A protein and the small-molecule ligand that binds it are described below.
Small molecule (SMILES): CC(=O)N[C@@H]1[C@@H](O)[C@H](O)[C@@H](CO)O[C@H]1O

Sequence of chain 2.A:
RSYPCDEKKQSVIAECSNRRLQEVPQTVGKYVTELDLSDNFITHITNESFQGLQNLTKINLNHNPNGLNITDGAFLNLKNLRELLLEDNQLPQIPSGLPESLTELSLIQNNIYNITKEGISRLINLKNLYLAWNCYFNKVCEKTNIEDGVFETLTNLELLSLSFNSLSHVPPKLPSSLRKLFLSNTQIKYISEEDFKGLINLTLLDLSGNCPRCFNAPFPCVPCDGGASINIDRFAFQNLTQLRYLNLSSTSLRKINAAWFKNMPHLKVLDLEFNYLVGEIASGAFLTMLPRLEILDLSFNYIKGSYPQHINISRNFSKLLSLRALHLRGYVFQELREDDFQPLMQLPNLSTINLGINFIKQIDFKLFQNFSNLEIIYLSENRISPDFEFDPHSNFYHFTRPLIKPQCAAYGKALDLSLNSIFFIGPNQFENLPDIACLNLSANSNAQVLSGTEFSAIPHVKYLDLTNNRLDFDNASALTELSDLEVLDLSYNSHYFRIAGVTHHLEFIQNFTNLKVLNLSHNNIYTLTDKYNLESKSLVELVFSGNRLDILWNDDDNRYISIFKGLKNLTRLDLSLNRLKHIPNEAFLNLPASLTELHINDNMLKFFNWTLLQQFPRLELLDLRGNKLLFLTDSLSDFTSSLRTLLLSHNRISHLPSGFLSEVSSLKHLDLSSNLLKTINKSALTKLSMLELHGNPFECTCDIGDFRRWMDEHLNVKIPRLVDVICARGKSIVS

Binding-site contacts:
Ligand atom C7 contacts residue ASN618 of chain 2.A at 3.8 Å.
Ligand atom C7 contacts residue SER587 of chain 2.A at 3.9 Å.
Ligand atom O7 contacts residue LYS586 of chain 2.A at 3.4 Å (salt-bridge).
Ligand atom O7 contacts residue ASN618 of chain 2.A at 4.2 Å.
Ligand atom C2 contacts residue LYS586 of chain 2.A at 4.4 Å.
Ligand atom C8 contacts residue LYS586 of chain 2.A at 3.2 Å.
Ligand atom C7 contacts residue LYS586 of chain 2.A at 3.2 Å.
Ligand atom O5 contacts residue ASN618 of chain 2.A at 2.3 Å (h-bond).
Ligand atom N2 contacts residue ASN618 of chain 2.A at 3.0 Å (h-bond).
Ligand atom N2 contacts residue LYS586 of chain 2.A at 3.7 Å.
Ligand atom O7 contacts residue THR562 of chain 2.A at 4.1 Å.
Ligand atom N2 contacts residue SER587 of chain 2.A at 4.3 Å.
Ligand atom O7 contacts residue SER587 of chain 2.A at 3.3 Å.
Ligand atom C5 contacts residue ASN618 of chain 2.A at 3.6 Å.
Ligand atom O6 contacts residue VAL589 of chain 2.A at 3.3 Å.
Ligand atom O6 contacts residue LYS565 of chain 2.A at 4.4 Å.
Ligand atom C1 contacts residue SER587 of chain 2.A at 4.0 Å.
Ligand atom C1 contacts residue ASN618 of chain 2.A at 1.4 Å.
Ligand atom O5 contacts residue VAL589 of chain 2.A at 3.7 Å.
Ligand atom C2 contacts residue SER587 of chain 2.A at 4.3 Å.
Ligand atom C2 contacts residue ASN618 of chain 2.A at 2.5 Å.
Ligand atom C4 contacts residue ASN618 of chain 2.A at 4.2 Å.
Ligand atom C6 contacts residue VAL589 of chain 2.A at 4.0 Å (hydrophobic).
Ligand atom C3 contacts residue ASN618 of chain 2.A at 3.8 Å.
Ligand atom O5 contacts residue SER587 of chain 2.A at 4.1 Å.